Sequence of chain 1.E:
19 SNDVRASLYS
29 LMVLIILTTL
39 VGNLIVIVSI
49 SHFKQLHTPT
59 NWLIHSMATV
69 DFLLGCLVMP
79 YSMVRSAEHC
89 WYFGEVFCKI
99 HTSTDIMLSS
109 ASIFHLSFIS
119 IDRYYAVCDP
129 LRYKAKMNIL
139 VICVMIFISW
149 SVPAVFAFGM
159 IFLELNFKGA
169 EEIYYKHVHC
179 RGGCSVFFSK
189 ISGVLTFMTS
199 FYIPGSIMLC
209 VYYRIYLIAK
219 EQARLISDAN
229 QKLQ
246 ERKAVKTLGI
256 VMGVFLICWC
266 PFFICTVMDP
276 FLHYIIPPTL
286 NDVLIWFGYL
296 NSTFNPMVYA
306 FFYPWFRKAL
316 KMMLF

This protein binds this small molecule.
Small molecule (SMILES): CN[C@@H](C)Cc1ccccc1

Binding-site contacts:
Ligand atom C contacts residue PHE267 of chain 1.E at 3.5 Å (hydrophobic).
Ligand atom CD2 contacts residue ILE104 of chain 1.E at 3.8 Å (hydrophobic).
Ligand atom N contacts residue TYR294 of chain 1.E at 4.3 Å.
Ligand atom C contacts residue ILE290 of chain 1.E at 4.1 Å (hydrophobic).
Ligand atom N contacts residue SER107 of chain 1.E at 3.5 Å (h-bond).
Ligand atom N contacts residue ASP103 of chain 1.E at 3.3 Å.
Ligand atom CA contacts residue TRP264 of chain 1.E at 4.1 Å (hydrophobic).
Ligand atom CD1 contacts residue PHE267 of chain 1.E at 4.0 Å (hydrophobic).
Ligand atom CZ contacts residue PHE268 of chain 1.E at 3.8 Å (hydrophobic).
Ligand atom CZ contacts residue ILE104 of chain 1.E at 4.0 Å (hydrophobic).
Ligand atom CE1 contacts residue PHE186 of chain 1.E at 3.6 Å (hydrophobic).
Ligand atom CE1 contacts residue ILE104 of chain 1.E at 4.3 Å (hydrophobic).
Ligand atom CD1 contacts residue VAL184 of chain 1.E at 4.3 Å (hydrophobic).
Ligand atom CG contacts residue PHE267 of chain 1.E at 4.0 Å (hydrophobic).
Ligand atom CD2 contacts residue PHE268 of chain 1.E at 4.4 Å (hydrophobic).
Ligand atom CD1 contacts residue ILE104 of chain 1.E at 4.0 Å (hydrophobic).
Ligand atom CA contacts residue SER107 of chain 1.E at 3.6 Å.
Ligand atom CD2 contacts residue SER107 of chain 1.E at 3.6 Å.
Ligand atom CE1 contacts residue PHE268 of chain 1.E at 4.1 Å (hydrophobic).
Ligand atom C contacts residue SER107 of chain 1.E at 4.4 Å.
Ligand atom CZ contacts residue SER108 of chain 1.E at 4.1 Å.
Ligand atom CB contacts residue VAL184 of chain 1.E at 4.3 Å (hydrophobic).
Ligand atom CE2 contacts residue SER107 of chain 1.E at 4.1 Å.
Ligand atom CM contacts residue ASP103 of chain 1.E at 3.4 Å.
Ligand atom CD1 contacts residue PHE186 of chain 1.E at 3.6 Å (hydrophobic).
Ligand atom CE1 contacts residue THR194 of chain 1.E at 3.6 Å.
Ligand atom CE2 contacts residue SER198 of chain 1.E at 3.9 Å.
Ligand atom CE2 contacts residue PHE268 of chain 1.E at 3.8 Å (hydrophobic).
Ligand atom CZ contacts residue THR194 of chain 1.E at 3.7 Å.
Ligand atom CE2 contacts residue SER108 of chain 1.E at 3.6 Å.
Ligand atom CG contacts residue ILE104 of chain 1.E at 3.9 Å (hydrophobic).
Ligand atom CB contacts residue ILE104 of chain 1.E at 4.3 Å (hydrophobic).
Ligand atom CA contacts residue PHE267 of chain 1.E at 4.3 Å (hydrophobic).
Ligand atom CM contacts residue ILE290 of chain 1.E at 3.9 Å (hydrophobic).
Ligand atom CM contacts residue TYR294 of chain 1.E at 3.6 Å (hydrophobic).
Ligand atom CE2 contacts residue ILE104 of chain 1.E at 4.0 Å (hydrophobic).
Ligand atom C contacts residue TRP264 of chain 1.E at 3.6 Å (hydrophobic).
Ligand atom CZ contacts residue SER198 of chain 1.E at 3.4 Å.
Ligand atom CB contacts residue PHE267 of chain 1.E at 3.9 Å (hydrophobic).